This protein binds this small molecule.
Small molecule (SMILES): [H]/N=C1/NCCN1Cc1ccc(Cl)nc1

Binding-site contacts:
Ligand atom N2 contacts residue TYR93 of chain 1.G at 2.7 Å (h-bond).
Ligand atom C5 contacts residue TRP147 of chain 1.G at 3.1 Å (hydrophobic).
Ligand atom N2 contacts residue TYR196 of chain 1.G at 3.8 Å.
Ligand atom C4 contacts residue THR148 of chain 1.G at 3.9 Å.
Ligand atom C6 contacts residue TRP147 of chain 1.G at 3.2 Å (hydrophobic).
Ligand atom C2 contacts residue TYR93 of chain 1.G at 4.3 Å (hydrophobic).
Ligand atom N4 contacts residue TYR93 of chain 1.G at 3.2 Å.
Ligand atom C5 contacts residue THR148 of chain 1.G at 4.4 Å.
Ligand atom C2 contacts residue TRP147 of chain 1.G at 3.5 Å (hydrophobic).
Ligand atom C9 contacts residue TRP147 of chain 1.G at 3.3 Å (hydrophobic).
Ligand atom N6 contacts residue THR148 of chain 1.G at 3.8 Å.
Ligand atom C1 contacts residue TYR93 of chain 1.G at 3.3 Å (hydrophobic).
Ligand atom C7 contacts residue TRP147 of chain 1.G at 4.0 Å (hydrophobic).
Ligand atom N3 contacts residue TYR189 of chain 1.G at 4.3 Å.
Ligand atom C1 contacts residue TRP147 of chain 1.G at 3.5 Å (hydrophobic).
Ligand atom N4 contacts residue TYR189 of chain 1.G at 4.1 Å.
Ligand atom N6 contacts residue TRP147 of chain 1.G at 3.6 Å.
Ligand atom N3 contacts residue TRP147 of chain 1.G at 3.6 Å.
Ligand atom C9 contacts residue TYR196 of chain 1.G at 3.5 Å (hydrophobic).
Ligand atom C3 contacts residue TYR189 of chain 1.G at 4.3 Å (hydrophobic).
Ligand atom C8 contacts residue CYS192 of chain 1.G at 4.4 Å (hydrophobic).
Ligand atom C8 contacts residue TYR196 of chain 1.G at 4.3 Å (hydrophobic).
Ligand atom C9 contacts residue CYS191 of chain 1.G at 4.1 Å (hydrophobic).
Ligand atom C1 contacts residue TYR189 of chain 1.G at 4.2 Å (hydrophobic).
Ligand atom C9 contacts residue CYS192 of chain 1.G at 4.4 Å (hydrophobic).
Ligand atom C6 contacts residue CYS192 of chain 1.G at 4.3 Å (hydrophobic).
Ligand atom C2 contacts residue TYR189 of chain 1.G at 4.1 Å (hydrophobic).
Ligand atom C3 contacts residue TRP147 of chain 1.G at 4.4 Å (hydrophobic).
Ligand atom C6 contacts residue CYS191 of chain 1.G at 4.4 Å (hydrophobic).
Ligand atom N2 contacts residue TRP147 of chain 1.G at 3.0 Å (h-bond).
Ligand atom N4 contacts residue TRP147 of chain 1.G at 3.2 Å.
Ligand atom C3 contacts residue CYS191 of chain 1.G at 4.0 Å (hydrophobic).
Ligand atom N2 contacts residue TYR189 of chain 1.G at 4.3 Å.
Ligand atom C7 contacts residue THR148 of chain 1.G at 4.4 Å.
Ligand atom CL1 contacts residue THR148 of chain 1.G at 4.1 Å.
Ligand atom C6 contacts residue TYR196 of chain 1.G at 4.1 Å (hydrophobic).
Ligand atom C7 contacts residue CYS192 of chain 1.G at 3.7 Å (hydrophobic).
Ligand atom C6 contacts residue THR148 of chain 1.G at 4.4 Å.
Ligand atom N2 contacts residue SER146 of chain 1.G at 3.6 Å (h-bond).
Ligand atom C7 contacts residue TYR196 of chain 1.G at 3.3 Å (hydrophobic).

Sequence of chain 1.G:
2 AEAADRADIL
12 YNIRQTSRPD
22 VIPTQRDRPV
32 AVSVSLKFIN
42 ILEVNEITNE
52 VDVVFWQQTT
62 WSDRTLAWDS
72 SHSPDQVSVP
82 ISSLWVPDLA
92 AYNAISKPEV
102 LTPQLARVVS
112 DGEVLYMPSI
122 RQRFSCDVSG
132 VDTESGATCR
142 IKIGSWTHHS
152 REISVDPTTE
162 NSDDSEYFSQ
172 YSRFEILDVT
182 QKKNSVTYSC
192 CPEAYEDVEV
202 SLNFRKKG